Sequence of chain 1.C:
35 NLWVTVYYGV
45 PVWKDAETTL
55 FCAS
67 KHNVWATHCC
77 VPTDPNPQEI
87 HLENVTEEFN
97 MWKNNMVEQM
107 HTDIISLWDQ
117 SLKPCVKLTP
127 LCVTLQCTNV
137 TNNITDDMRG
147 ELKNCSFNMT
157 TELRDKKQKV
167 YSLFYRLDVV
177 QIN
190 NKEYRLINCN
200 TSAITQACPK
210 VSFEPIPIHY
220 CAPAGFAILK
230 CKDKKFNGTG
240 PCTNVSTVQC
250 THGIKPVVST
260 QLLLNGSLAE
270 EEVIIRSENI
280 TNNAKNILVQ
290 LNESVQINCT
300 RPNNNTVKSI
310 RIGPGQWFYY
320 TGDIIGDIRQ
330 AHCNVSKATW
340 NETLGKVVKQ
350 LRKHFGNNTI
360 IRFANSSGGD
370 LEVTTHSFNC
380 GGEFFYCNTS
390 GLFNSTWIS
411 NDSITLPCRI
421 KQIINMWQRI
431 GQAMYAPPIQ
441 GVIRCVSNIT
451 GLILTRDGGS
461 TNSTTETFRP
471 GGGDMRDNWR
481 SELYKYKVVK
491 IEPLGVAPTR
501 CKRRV

The protein below binds the small molecule below.
Small molecule (SMILES): CC(=O)N[C@@H]1[C@@H](O)[C@H](O)[C@@H](CO)O[C@H]1O

Binding-site contacts:
Ligand atom O4 contacts residue THR280 of chain 1.C at 4.1 Å.
Ligand atom C6 contacts residue ASN281 of chain 1.C at 4.4 Å.
Ligand atom C1 contacts residue ASN278 of chain 1.C at 1.4 Å.
Ligand atom C3 contacts residue THR280 of chain 1.C at 3.5 Å.
Ligand atom C5 contacts residue THR280 of chain 1.C at 4.1 Å.
Ligand atom O3 contacts residue THR280 of chain 1.C at 4.2 Å.
Ligand atom N2 contacts residue ASN278 of chain 1.C at 2.9 Å (h-bond).
Ligand atom C3 contacts residue ASN278 of chain 1.C at 3.8 Å.
Ligand atom C2 contacts residue THR280 of chain 1.C at 3.8 Å.
Ligand atom C2 contacts residue ASN278 of chain 1.C at 2.5 Å.
Ligand atom C8 contacts residue ASN278 of chain 1.C at 3.5 Å.
Ligand atom C7 contacts residue THR280 of chain 1.C at 4.5 Å.
Ligand atom C1 contacts residue THR280 of chain 1.C at 3.8 Å.
Ligand atom N2 contacts residue THR280 of chain 1.C at 3.5 Å.
Ligand atom O5 contacts residue ASN278 of chain 1.C at 2.4 Å (h-bond).
Ligand atom C1 contacts residue ASN281 of chain 1.C at 3.5 Å.
Ligand atom C4 contacts residue THR280 of chain 1.C at 4.2 Å.
Ligand atom C4 contacts residue ASN278 of chain 1.C at 4.2 Å.
Ligand atom O7 contacts residue ASN278 of chain 1.C at 3.5 Å (h-bond).
Ligand atom C5 contacts residue ASN278 of chain 1.C at 3.7 Å.
Ligand atom C8 contacts residue ILE279 of chain 1.C at 3.6 Å (hydrophobic).
Ligand atom C5 contacts residue ASN281 of chain 1.C at 4.2 Å.
Ligand atom O6 contacts residue ASN281 of chain 1.C at 3.3 Å (h-bond).
Ligand atom C8 contacts residue THR280 of chain 1.C at 4.4 Å.
Ligand atom C7 contacts residue ASN278 of chain 1.C at 3.2 Å.
Ligand atom O5 contacts residue ASN281 of chain 1.C at 3.5 Å.